The protein below binds the small molecule below.
Small molecule (SMILES): CC(=O)N[C@H]1[C@H](O[C@H]2[C@H](O)[C@@H](NC(C)=O)CO[C@@H]2CO)O[C@H](CO)[C@@H](O[C@@H]2O[C@H](CO)[C@@H](O)[C@H](O[C@H]3O[C@H](CO)[C@@H](O)[C@H](O)[C@@H]3O)[C@@H]2O)[C@@H]1O

Sequence of chain 1.A:
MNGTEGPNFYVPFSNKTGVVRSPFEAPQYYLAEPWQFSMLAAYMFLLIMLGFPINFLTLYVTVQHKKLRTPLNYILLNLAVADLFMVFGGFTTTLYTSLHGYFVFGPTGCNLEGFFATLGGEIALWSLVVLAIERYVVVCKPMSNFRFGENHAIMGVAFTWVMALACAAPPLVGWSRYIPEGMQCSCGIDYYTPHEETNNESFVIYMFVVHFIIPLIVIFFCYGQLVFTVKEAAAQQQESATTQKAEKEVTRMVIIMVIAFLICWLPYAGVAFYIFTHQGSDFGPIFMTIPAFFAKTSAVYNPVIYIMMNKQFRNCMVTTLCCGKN

Binding-site contacts:
Ligand atom O7 contacts residue THR4 of chain 1.A at 4.2 Å.
Ligand atom O7 contacts residue GLU5 of chain 1.A at 4.3 Å.
Ligand atom C7 contacts residue THR4 of chain 1.A at 3.8 Å.
Ligand atom N2 contacts residue THR4 of chain 1.A at 4.2 Å.
Ligand atom C2 contacts residue VAL20 of chain 1.A at 3.4 Å (hydrophobic).
Ligand atom C6 contacts residue ASN15 of chain 1.A at 4.4 Å.
Ligand atom C7 contacts residue GLY18 of chain 1.A at 4.4 Å.
Ligand atom N2 contacts residue ASN15 of chain 1.A at 2.9 Å (h-bond).
Ligand atom C2 contacts residue ASN15 of chain 1.A at 2.3 Å.
Ligand atom C2 contacts residue ARG21 of chain 1.A at 4.5 Å.
Ligand atom O7 contacts residue ARG21 of chain 1.A at 3.2 Å (salt-bridge).
Ligand atom C8 contacts residue GLY18 of chain 1.A at 3.8 Å.
Ligand atom C1 contacts residue ARG21 of chain 1.A at 4.0 Å.
Ligand atom O5 contacts residue GLY18 of chain 1.A at 3.4 Å.
Ligand atom C7 contacts residue ARG21 of chain 1.A at 3.9 Å.
Ligand atom C3 contacts residue ASN15 of chain 1.A at 3.6 Å.
Ligand atom O5 contacts residue ASN15 of chain 1.A at 2.0 Å (h-bond).
Ligand atom C7 contacts residue ASN15 of chain 1.A at 3.8 Å.
Ligand atom C1 contacts residue ASN15 of chain 1.A at 1.3 Å.
Ligand atom C4 contacts residue ASN15 of chain 1.A at 4.0 Å.
Ligand atom C5 contacts residue GLY18 of chain 1.A at 3.7 Å.
Ligand atom O5 contacts residue VAL20 of chain 1.A at 4.4 Å.
Ligand atom C8 contacts residue PHE9 of chain 1.A at 3.4 Å (hydrophobic).
Ligand atom C1 contacts residue VAL20 of chain 1.A at 3.2 Å (hydrophobic).
Ligand atom N2 contacts residue VAL20 of chain 1.A at 2.8 Å (h-bond).
Ligand atom C6 contacts residue GLY18 of chain 1.A at 4.1 Å.
Ligand atom C3 contacts residue VAL20 of chain 1.A at 3.8 Å (hydrophobic).
Ligand atom C8 contacts residue THR4 of chain 1.A at 3.6 Å.
Ligand atom O7 contacts residue ASN15 of chain 1.A at 4.2 Å.
Ligand atom C3 contacts residue ARG21 of chain 1.A at 4.0 Å.
Ligand atom C5 contacts residue ASN15 of chain 1.A at 3.4 Å.
Ligand atom C8 contacts residue ARG21 of chain 1.A at 3.9 Å.
Ligand atom C8 contacts residue SER22 of chain 1.A at 4.1 Å.
Ligand atom O6 contacts residue ASN15 of chain 1.A at 4.3 Å.
Ligand atom C8 contacts residue GLU5 of chain 1.A at 4.3 Å.
Ligand atom C8 contacts residue VAL20 of chain 1.A at 4.0 Å (hydrophobic).
Ligand atom C7 contacts residue VAL20 of chain 1.A at 3.8 Å (hydrophobic).
Ligand atom C1 contacts residue GLY18 of chain 1.A at 4.1 Å.
Ligand atom C5 contacts residue ARG21 of chain 1.A at 4.3 Å.